Sequence of chain 1.D:
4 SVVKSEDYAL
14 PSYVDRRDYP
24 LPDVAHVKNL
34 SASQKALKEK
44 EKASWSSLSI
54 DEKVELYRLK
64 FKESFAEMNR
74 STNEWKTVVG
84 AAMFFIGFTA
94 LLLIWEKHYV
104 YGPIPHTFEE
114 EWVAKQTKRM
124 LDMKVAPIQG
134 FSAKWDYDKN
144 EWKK

Binding-site contacts:
Ligand atom C28 contacts residue GLY31 of chain 1.M at 4.1 Å.
Ligand atom C10 contacts residue TYR35 of chain 1.M at 3.5 Å (hydrophobic).
Ligand atom O3 contacts residue HIS36 of chain 1.M at 3.5 Å.
Ligand atom C19 contacts residue LEU27 of chain 1.M at 3.8 Å (hydrophobic).
Ligand atom C11 contacts residue TYR35 of chain 1.M at 3.3 Å (hydrophobic).
Ligand atom O16 contacts residue GLY31 of chain 1.M at 3.9 Å.
Ligand atom O3 contacts residue TRP32 of chain 1.M at 4.2 Å.
Ligand atom C28 contacts residue TRP98 of chain 1.D at 3.8 Å (hydrophobic).
Ligand atom C6 contacts residue GLY31 of chain 1.M at 4.0 Å.
Ligand atom C40 contacts residue LEU34 of chain 1.M at 4.2 Å (hydrophobic).
Ligand atom C34 contacts residue LEU27 of chain 1.M at 4.1 Å (hydrophobic).
Ligand atom C6 contacts residue TRP32 of chain 1.M at 4.2 Å (hydrophobic).
Ligand atom O49 contacts residue GLY31 of chain 1.M at 4.1 Å.
Ligand atom O61 contacts residue TYR102 of chain 1.D at 4.1 Å.
Ligand atom C18 contacts residue LEU28 of chain 1.M at 3.9 Å (hydrophobic).
Ligand atom C37 contacts residue LEU34 of chain 1.M at 3.8 Å (hydrophobic).
Ligand atom C9 contacts residue TYR35 of chain 1.M at 3.8 Å (hydrophobic).
Ligand atom C25 contacts residue TRP98 of chain 1.D at 3.9 Å (hydrophobic).
Ligand atom C25 contacts residue LEU95 of chain 1.D at 3.8 Å (hydrophobic).
Ligand atom C1 contacts residue TRP32 of chain 1.M at 3.6 Å (hydrophobic).
Ligand atom O49 contacts residue LEU28 of chain 1.M at 3.3 Å (h-bond).
Ligand atom O49 contacts residue TRP32 of chain 1.M at 3.5 Å (h-bond).
Ligand atom C57 contacts residue TRP98 of chain 1.D at 3.5 Å (hydrophobic).
Ligand atom O61 contacts residue TRP98 of chain 1.D at 3.0 Å (h-bond).
Ligand atom C1 contacts residue GLY31 of chain 1.M at 3.8 Å.
Ligand atom C37 contacts residue ALA30 of chain 1.M at 4.0 Å (hydrophobic).
Ligand atom O16 contacts residue LEU28 of chain 1.M at 3.9 Å.
Ligand atom O6 contacts residue TYR102 of chain 1.D at 4.0 Å.
Ligand atom C34 contacts residue PHE459 of chain 1.A at 4.0 Å (hydrophobic).
Ligand atom C6 contacts residue TRP98 of chain 1.D at 3.8 Å (hydrophobic).
Ligand atom C40 contacts residue ALA30 of chain 1.M at 3.8 Å (hydrophobic).
Ligand atom O5 contacts residue TRP98 of chain 1.D at 3.7 Å.
Ligand atom C22 contacts residue TRP98 of chain 1.D at 3.7 Å (hydrophobic).
Ligand atom C1 contacts residue LEU28 of chain 1.M at 4.2 Å (hydrophobic).
Ligand atom O6 contacts residue TYR35 of chain 1.M at 3.4 Å (h-bond).
Ligand atom O1 contacts residue TYR35 of chain 1.M at 3.0 Å (h-bond).
Ligand atom C4 contacts residue TRP98 of chain 1.D at 4.2 Å (hydrophobic).
Ligand atom O55 contacts residue TRP32 of chain 1.M at 3.0 Å.
Ligand atom C43 contacts residue PHE459 of chain 1.A at 3.3 Å (hydrophobic).
Ligand atom C31 contacts residue TRP98 of chain 1.D at 3.7 Å (hydrophobic).

Sequence of chain 1.L:
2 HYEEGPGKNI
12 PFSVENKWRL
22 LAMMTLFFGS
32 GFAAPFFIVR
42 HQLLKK

Sequence of chain 1.M:
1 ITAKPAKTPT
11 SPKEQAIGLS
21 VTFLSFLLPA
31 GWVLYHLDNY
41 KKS

Sequence of chain 1.A:
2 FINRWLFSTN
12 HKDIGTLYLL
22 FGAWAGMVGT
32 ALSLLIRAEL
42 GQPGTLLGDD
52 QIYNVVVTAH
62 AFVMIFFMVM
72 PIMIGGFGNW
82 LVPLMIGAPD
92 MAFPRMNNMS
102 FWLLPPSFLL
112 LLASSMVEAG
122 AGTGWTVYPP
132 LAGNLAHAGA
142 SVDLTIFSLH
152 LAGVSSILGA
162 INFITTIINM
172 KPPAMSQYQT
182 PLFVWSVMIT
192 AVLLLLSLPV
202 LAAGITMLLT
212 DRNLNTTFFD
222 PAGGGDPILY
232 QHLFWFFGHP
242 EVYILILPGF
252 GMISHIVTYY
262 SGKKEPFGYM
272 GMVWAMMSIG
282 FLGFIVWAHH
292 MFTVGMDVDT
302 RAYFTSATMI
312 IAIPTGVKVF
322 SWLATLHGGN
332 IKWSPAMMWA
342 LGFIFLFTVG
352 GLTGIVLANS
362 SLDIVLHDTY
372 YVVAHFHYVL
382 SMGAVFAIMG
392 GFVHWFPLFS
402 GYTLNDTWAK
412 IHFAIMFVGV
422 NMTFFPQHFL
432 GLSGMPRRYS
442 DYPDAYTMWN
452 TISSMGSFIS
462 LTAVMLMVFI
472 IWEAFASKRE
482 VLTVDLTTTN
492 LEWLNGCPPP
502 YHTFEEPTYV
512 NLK

This protein binds this small molecule.
Small molecule (SMILES): CCCCCCCCCCO[C@@H]1O[C@H](CO)[C@@H](O[C@H]2O[C@H](CO)[C@@H](O)[C@H](O)[C@H]2O)[C@H](O)[C@H]1O